The protein below binds the small molecule below.
Small molecule (SMILES): CC(=O)N[C@H]1[C@H](O[C@H]2[C@H](O)[C@@H](NC(C)=O)CO[C@@H]2CO)O[C@H](CO)[C@@H](O)[C@@H]1O

Binding-site contacts:
Ligand atom O6 contacts residue LYS388 of chain 1.A at 2.8 Å.
Ligand atom C6 contacts residue TRP384 of chain 1.A at 4.3 Å (hydrophobic).
Ligand atom C6 contacts residue LYS388 of chain 1.A at 3.6 Å.
Ligand atom C5 contacts residue TRP384 of chain 1.A at 4.4 Å (hydrophobic).
Ligand atom C2 contacts residue ASN241 of chain 1.A at 2.4 Å.
Ligand atom C1 contacts residue ALA244 of chain 1.A at 4.2 Å (hydrophobic).
Ligand atom N2 contacts residue ASN241 of chain 1.A at 2.9 Å (h-bond).
Ligand atom O7 contacts residue THR243 of chain 1.A at 4.3 Å.
Ligand atom O5 contacts residue TRP384 of chain 1.A at 3.9 Å.
Ligand atom C5 contacts residue ASN241 of chain 1.A at 3.6 Å.
Ligand atom C3 contacts residue ASN241 of chain 1.A at 3.8 Å.
Ligand atom O7 contacts residue ASN241 of chain 1.A at 3.2 Å (h-bond).
Ligand atom O5 contacts residue ASN241 of chain 1.A at 2.3 Å (h-bond).
Ligand atom C7 contacts residue ASN241 of chain 1.A at 3.2 Å.
Ligand atom C7 contacts residue TRP384 of chain 1.A at 4.4 Å (hydrophobic).
Ligand atom O7 contacts residue TRP384 of chain 1.A at 3.5 Å.
Ligand atom C4 contacts residue TRP384 of chain 1.A at 4.3 Å (hydrophobic).
Ligand atom C2 contacts residue TRP384 of chain 1.A at 3.8 Å (hydrophobic).
Ligand atom O6 contacts residue ALA244 of chain 1.A at 3.4 Å.
Ligand atom O5 contacts residue ALA244 of chain 1.A at 3.5 Å.
Ligand atom C4 contacts residue ASN241 of chain 1.A at 4.2 Å.
Ligand atom C6 contacts residue ALA244 of chain 1.A at 4.3 Å (hydrophobic).
Ligand atom C8 contacts residue THR243 of chain 1.A at 4.3 Å.
Ligand atom C8 contacts residue ASN241 of chain 1.A at 4.3 Å.
Ligand atom C5 contacts residue ALA244 of chain 1.A at 4.4 Å (hydrophobic).
Ligand atom C1 contacts residue TRP384 of chain 1.A at 4.0 Å (hydrophobic).
Ligand atom C1 contacts residue ASN241 of chain 1.A at 1.4 Å.

Sequence of chain 1.A:
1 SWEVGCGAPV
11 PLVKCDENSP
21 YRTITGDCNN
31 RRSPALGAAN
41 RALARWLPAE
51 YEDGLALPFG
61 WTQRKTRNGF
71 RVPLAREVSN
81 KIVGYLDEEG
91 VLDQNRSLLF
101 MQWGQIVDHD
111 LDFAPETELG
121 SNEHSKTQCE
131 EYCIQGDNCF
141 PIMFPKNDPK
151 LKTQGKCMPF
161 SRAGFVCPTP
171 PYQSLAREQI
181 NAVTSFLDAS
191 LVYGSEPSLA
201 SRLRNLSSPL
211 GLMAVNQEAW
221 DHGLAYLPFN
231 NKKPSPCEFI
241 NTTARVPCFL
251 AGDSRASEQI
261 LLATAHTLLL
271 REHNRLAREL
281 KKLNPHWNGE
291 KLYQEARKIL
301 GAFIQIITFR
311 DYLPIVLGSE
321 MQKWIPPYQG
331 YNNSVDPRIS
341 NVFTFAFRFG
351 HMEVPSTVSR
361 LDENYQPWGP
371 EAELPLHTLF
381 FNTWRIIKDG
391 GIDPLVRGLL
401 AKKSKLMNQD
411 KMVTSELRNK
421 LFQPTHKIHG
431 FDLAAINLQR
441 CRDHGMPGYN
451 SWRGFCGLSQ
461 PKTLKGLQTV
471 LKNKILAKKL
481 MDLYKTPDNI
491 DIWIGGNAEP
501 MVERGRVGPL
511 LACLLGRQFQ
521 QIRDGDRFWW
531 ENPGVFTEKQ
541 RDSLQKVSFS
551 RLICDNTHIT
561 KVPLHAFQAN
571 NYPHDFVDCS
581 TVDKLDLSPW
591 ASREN